Binding-site contacts:
Ligand atom N3 contacts residue ASP232 of chain 1.B at 2.6 Å (salt-bridge).
Ligand atom N2 contacts residue GLY234 of chain 1.B at 3.0 Å (h-bond).
Ligand atom O2 contacts residue GLN77 of chain 1.B at 2.9 Å (h-bond).
Ligand atom C28 contacts residue TYR202 of chain 1.B at 3.5 Å (hydrophobic).
Ligand atom C4 contacts residue GLN77 of chain 1.B at 3.4 Å.
Ligand atom O3 contacts residue SER39 of chain 1.B at 3.5 Å.
Ligand atom N3 contacts residue GLY38 of chain 1.B at 3.0 Å (h-bond).
Ligand atom C29 contacts residue ASP232 of chain 1.B at 3.3 Å.
Ligand atom C25 contacts residue ASP232 of chain 1.B at 3.4 Å.
Ligand atom C5 contacts residue GLN77 of chain 1.B at 3.5 Å.
Ligand atom F1 contacts residue LYS111 of chain 1.B at 3.6 Å.
Ligand atom C34 contacts residue ILE130 of chain 1.B at 3.4 Å (hydrophobic).
Ligand atom C29 contacts residue ILE230 of chain 1.B at 3.5 Å (hydrophobic).
Ligand atom C24 contacts residue GLY234 of chain 1.B at 3.5 Å.
Ligand atom C36 contacts residue TYR202 of chain 1.B at 3.1 Å (hydrophobic).
Ligand atom O2 contacts residue TYR75 of chain 1.B at 3.6 Å.
Ligand atom O4 contacts residue TYR75 of chain 1.B at 3.1 Å.
Ligand atom C28 contacts residue GLY38 of chain 1.B at 3.3 Å.
Ligand atom O3 contacts residue ASP36 of chain 1.B at 2.7 Å (salt-bridge).
Ligand atom F1 contacts residue PHE112 of chain 1.B at 3.3 Å.
Ligand atom C8 contacts residue THR236 of chain 1.B at 3.1 Å.
Ligand atom C3 contacts residue GLY234 of chain 1.B at 3.4 Å.
Ligand atom C29 contacts residue GLY38 of chain 1.B at 3.3 Å.
Ligand atom C8 contacts residue GLY15 of chain 1.B at 3.3 Å.
Ligand atom C21 contacts residue PHE112 of chain 1.B at 3.6 Å (hydrophobic).
Ligand atom C12 contacts residue GLY15 of chain 1.B at 3.3 Å.
Ligand atom C22 contacts residue PHE112 of chain 1.B at 3.5 Å (hydrophobic).
Ligand atom O2 contacts residue THR76 of chain 1.B at 3.0 Å (h-bond).
Ligand atom C18 contacts residue ASP36 of chain 1.B at 3.4 Å.
Ligand atom O3 contacts residue GLY38 of chain 1.B at 3.3 Å (h-bond).
Ligand atom C13 contacts residue GLY234 of chain 1.B at 3.6 Å.
Ligand atom O1 contacts residue THR236 of chain 1.B at 2.7 Å (h-bond).
Ligand atom O4 contacts residue THR76 of chain 1.B at 2.9 Å (h-bond).
Ligand atom F2 contacts residue ILE114 of chain 1.B at 3.5 Å.
Ligand atom F1 contacts residue GLY78 of chain 1.B at 3.3 Å.
Ligand atom C17 contacts residue ASP36 of chain 1.B at 3.6 Å.
Ligand atom F2 contacts residue TRP119 of chain 1.B at 3.4 Å.
Ligand atom O3 contacts residue TYR75 of chain 1.B at 3.5 Å.
Ligand atom C35 contacts residue TYR202 of chain 1.B at 3.5 Å (hydrophobic).
Ligand atom C11 contacts residue GLN77 of chain 1.B at 3.5 Å.

Sequence of chain 1.B:
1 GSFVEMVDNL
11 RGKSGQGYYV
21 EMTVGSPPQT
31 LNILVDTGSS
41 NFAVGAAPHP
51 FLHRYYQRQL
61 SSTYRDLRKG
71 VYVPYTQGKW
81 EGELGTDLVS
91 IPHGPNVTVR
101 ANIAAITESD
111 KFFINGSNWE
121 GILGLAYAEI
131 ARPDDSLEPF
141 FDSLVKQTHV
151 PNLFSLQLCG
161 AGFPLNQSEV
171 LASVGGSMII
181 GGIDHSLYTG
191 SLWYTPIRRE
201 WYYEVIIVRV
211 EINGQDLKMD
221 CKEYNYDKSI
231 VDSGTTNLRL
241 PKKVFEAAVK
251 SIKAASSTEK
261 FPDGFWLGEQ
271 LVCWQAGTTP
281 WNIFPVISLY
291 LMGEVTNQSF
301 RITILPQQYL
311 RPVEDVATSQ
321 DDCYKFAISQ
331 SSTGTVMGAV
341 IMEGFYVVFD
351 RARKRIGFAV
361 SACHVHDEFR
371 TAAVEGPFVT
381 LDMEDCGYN

A small-molecule ligand and the protein it binds are described below.
Small molecule (SMILES): CCCN(CCC)C(=O)c1cc(C)cc(C(=O)N[C@@H](Cc2cc(F)cc(F)c2)[C@H](O)[C@@H]2NCCN(Cc3ccccc3)C2=O)c1